Sequence of chain 1.A:
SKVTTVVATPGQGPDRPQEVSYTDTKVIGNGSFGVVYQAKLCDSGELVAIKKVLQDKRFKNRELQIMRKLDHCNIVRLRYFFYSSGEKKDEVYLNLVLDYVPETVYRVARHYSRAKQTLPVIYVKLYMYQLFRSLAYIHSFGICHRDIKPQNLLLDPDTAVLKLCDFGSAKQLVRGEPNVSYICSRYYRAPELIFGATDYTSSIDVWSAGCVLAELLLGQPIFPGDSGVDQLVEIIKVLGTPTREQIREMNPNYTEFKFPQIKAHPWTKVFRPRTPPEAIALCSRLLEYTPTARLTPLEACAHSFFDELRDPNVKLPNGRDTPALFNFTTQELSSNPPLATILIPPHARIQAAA

Binding-site contacts:
Ligand atom N3 contacts residue VAL135 of chain 1.A at 3.8 Å.
Ligand atom N6 contacts residue ASP133 of chain 1.A at 2.8 Å (salt-bridge).
Ligand atom N1 contacts residue TYR134 of chain 1.A at 3.7 Å.
Ligand atom C6 contacts residue ALA83 of chain 1.A at 3.5 Å (hydrophobic).
Ligand atom C2 contacts residue VAL135 of chain 1.A at 3.0 Å (hydrophobic).
Ligand atom C2 contacts residue ILE62 of chain 1.A at 3.8 Å (hydrophobic).
Ligand atom O2A contacts residue ASP200 of chain 1.A at 3.1 Å (salt-bridge).
Ligand atom O5' contacts residue VAL70 of chain 1.A at 3.6 Å.
Ligand atom O2' contacts residue THR138 of chain 1.A at 3.9 Å.
Ligand atom O2G contacts residue ASP200 of chain 1.A at 3.3 Å (salt-bridge).
Ligand atom N6 contacts residue VAL110 of chain 1.A at 3.6 Å.
Ligand atom O2B contacts residue LYS85 of chain 1.A at 3.8 Å.
Ligand atom O2' contacts residue ARG141 of chain 1.A at 3.1 Å (salt-bridge).
Ligand atom C6 contacts residue ASP133 of chain 1.A at 3.7 Å.
Ligand atom N6 contacts residue LEU188 of chain 1.A at 3.6 Å.
Ligand atom C6 contacts residue LEU188 of chain 1.A at 3.5 Å (hydrophobic).
Ligand atom O3A contacts residue LYS85 of chain 1.A at 3.3 Å.
Ligand atom N1 contacts residue ASP133 of chain 1.A at 3.8 Å.
Ligand atom O3' contacts residue GLN185 of chain 1.A at 3.0 Å (h-bond).
Ligand atom O3G contacts residue ASP200 of chain 1.A at 2.6 Å (salt-bridge).
Ligand atom N3 contacts residue ILE62 of chain 1.A at 3.6 Å.
Ligand atom O1A contacts residue LYS85 of chain 1.A at 3.0 Å (salt-bridge).
Ligand atom PG contacts residue ASP200 of chain 1.A at 2.9 Å.
Ligand atom N3B contacts residue ASP200 of chain 1.A at 2.6 Å (salt-bridge).
Ligand atom O2A contacts residue ASN186 of chain 1.A at 3.6 Å (h-bond).
Ligand atom O4' contacts residue VAL70 of chain 1.A at 3.7 Å.
Ligand atom N1 contacts residue ALA83 of chain 1.A at 3.6 Å.
Ligand atom C5 contacts residue LEU188 of chain 1.A at 3.8 Å (hydrophobic).
Ligand atom O1B contacts residue ASN64 of chain 1.A at 3.1 Å (h-bond).
Ligand atom O1A contacts residue ASP200 of chain 1.A at 3.5 Å.
Ligand atom N6 contacts residue ALA83 of chain 1.A at 3.6 Å.
Ligand atom C2 contacts residue TYR134 of chain 1.A at 3.6 Å (hydrophobic).
Ligand atom O3G contacts residue ASN186 of chain 1.A at 2.9 Å (h-bond).
Ligand atom N1 contacts residue VAL135 of chain 1.A at 3.1 Å (h-bond).
Ligand atom PA contacts residue LYS85 of chain 1.A at 3.8 Å.
Ligand atom O1B contacts residue GLY65 of chain 1.A at 2.9 Å.
Ligand atom C5' contacts residue ASN64 of chain 1.A at 3.6 Å.
Ligand atom O4' contacts residue GLY63 of chain 1.A at 3.8 Å.
Ligand atom O2G contacts residue ASP181 of chain 1.A at 3.8 Å.
Ligand atom O2B contacts residue PHE67 of chain 1.A at 3.6 Å.

This protein binds this small molecule.
Small molecule (SMILES): Nc1ncnc2c1ncn2[C@@H]1O[C@H](CO[P](=O)(O)O[P](=O)(O)NP(=O)(O)O)[C@@H](O)[C@H]1O

Sequence of chain 1.B:
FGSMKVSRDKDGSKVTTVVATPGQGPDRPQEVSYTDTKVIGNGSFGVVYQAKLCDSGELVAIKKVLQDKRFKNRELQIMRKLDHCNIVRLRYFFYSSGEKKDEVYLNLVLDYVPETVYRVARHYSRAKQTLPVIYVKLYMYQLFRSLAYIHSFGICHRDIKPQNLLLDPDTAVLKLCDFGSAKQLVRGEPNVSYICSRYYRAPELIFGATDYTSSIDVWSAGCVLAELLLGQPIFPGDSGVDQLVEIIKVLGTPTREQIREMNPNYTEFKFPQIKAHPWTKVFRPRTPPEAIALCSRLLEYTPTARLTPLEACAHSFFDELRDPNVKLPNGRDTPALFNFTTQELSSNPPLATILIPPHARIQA